Sequence of chain 35.B:
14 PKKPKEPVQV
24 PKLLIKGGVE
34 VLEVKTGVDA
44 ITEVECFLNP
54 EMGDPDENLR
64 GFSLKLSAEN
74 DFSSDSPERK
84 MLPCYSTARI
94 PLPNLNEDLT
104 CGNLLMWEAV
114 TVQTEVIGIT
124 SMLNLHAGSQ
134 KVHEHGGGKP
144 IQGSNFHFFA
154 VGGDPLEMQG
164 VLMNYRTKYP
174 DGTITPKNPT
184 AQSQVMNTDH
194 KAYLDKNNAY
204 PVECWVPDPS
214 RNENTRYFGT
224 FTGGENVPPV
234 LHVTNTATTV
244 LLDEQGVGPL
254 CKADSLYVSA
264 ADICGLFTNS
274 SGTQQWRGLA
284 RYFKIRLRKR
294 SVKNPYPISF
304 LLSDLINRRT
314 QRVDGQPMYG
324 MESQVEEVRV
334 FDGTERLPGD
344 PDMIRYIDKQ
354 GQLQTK

Sequence of chain 35.C:
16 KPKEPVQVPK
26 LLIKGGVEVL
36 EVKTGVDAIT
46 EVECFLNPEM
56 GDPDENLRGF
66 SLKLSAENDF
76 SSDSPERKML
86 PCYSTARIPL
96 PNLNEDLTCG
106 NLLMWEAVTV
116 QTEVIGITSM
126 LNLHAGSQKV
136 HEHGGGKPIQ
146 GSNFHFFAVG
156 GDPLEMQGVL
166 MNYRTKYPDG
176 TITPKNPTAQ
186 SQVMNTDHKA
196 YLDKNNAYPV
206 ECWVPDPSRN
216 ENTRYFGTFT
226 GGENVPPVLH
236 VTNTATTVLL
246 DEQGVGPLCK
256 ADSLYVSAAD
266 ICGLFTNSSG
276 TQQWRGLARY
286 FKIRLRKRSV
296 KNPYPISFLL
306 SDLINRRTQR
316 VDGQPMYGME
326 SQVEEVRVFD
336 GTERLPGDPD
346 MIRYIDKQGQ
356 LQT

Binding-site contacts:
Ligand atom O10 contacts residue PHE75 of chain 35.D at 3.8 Å.
Ligand atom C1 contacts residue SER274 of chain 35.C at 4.1 Å.
Ligand atom C7 contacts residue GLN278 of chain 35.C at 3.8 Å.
Ligand atom C11 contacts residue THR276 of chain 35.C at 3.3 Å.
Ligand atom C11 contacts residue PHE270 of chain 35.C at 3.8 Å (hydrophobic).
Ligand atom O1B contacts residue THR276 of chain 35.C at 3.5 Å (h-bond).
Ligand atom O7 contacts residue LEU62 of chain 35.C at 4.0 Å.
Ligand atom C9 contacts residue LEU67 of chain 35.C at 4.1 Å (hydrophobic).
Ligand atom C10 contacts residue GLN278 of chain 35.C at 4.0 Å.
Ligand atom C1 contacts residue ASN272 of chain 35.C at 4.1 Å.
Ligand atom C11 contacts residue PHE65 of chain 35.C at 3.4 Å (hydrophobic).
Ligand atom C6 contacts residue LYS68 of chain 35.C at 4.2 Å.
Ligand atom N5 contacts residue GLN278 of chain 35.C at 3.7 Å.
Ligand atom O8 contacts residue ASN272 of chain 35.C at 3.4 Å (h-bond).
Ligand atom O1A contacts residue LYS68 of chain 35.C at 2.8 Å.
Ligand atom C5 contacts residue ASN272 of chain 35.C at 4.1 Å.
Ligand atom C1 contacts residue THR276 of chain 35.C at 3.2 Å.
Ligand atom O8 contacts residue THR276 of chain 35.C at 3.6 Å.
Ligand atom C9 contacts residue LYS68 of chain 35.C at 3.8 Å.
Ligand atom C11 contacts residue ASN272 of chain 35.C at 3.6 Å.
Ligand atom C10 contacts residue PHE75 of chain 35.D at 4.1 Å (hydrophobic).
Ligand atom C11 contacts residue SER274 of chain 35.C at 4.1 Å.
Ligand atom O8 contacts residue LYS68 of chain 35.C at 3.4 Å.
Ligand atom C11 contacts residue PHE75 of chain 35.D at 3.3 Å (hydrophobic).
Ligand atom O1B contacts residue SER274 of chain 35.C at 2.9 Å (h-bond).
Ligand atom O8 contacts residue GLN278 of chain 35.C at 3.4 Å (h-bond).
Ligand atom N5 contacts residue ASN272 of chain 35.C at 3.2 Å (h-bond).
Ligand atom O9 contacts residue LEU67 of chain 35.C at 3.4 Å.
Ligand atom O9 contacts residue LYS68 of chain 35.C at 2.9 Å (salt-bridge).
Ligand atom O9 contacts residue GLN278 of chain 35.C at 3.9 Å.
Ligand atom C1 contacts residue LYS68 of chain 35.C at 3.6 Å.
Ligand atom C8 contacts residue GLN278 of chain 35.C at 3.6 Å.
Ligand atom C11 contacts residue GLN278 of chain 35.C at 3.5 Å.
Ligand atom O1A contacts residue ASN272 of chain 35.C at 3.6 Å (h-bond).
Ligand atom O1A contacts residue THR276 of chain 35.C at 2.3 Å (h-bond).
Ligand atom O1B contacts residue LYS68 of chain 35.C at 3.9 Å.
Ligand atom C9 contacts residue GLN278 of chain 35.C at 3.1 Å.
Ligand atom C11 contacts residue HIS138 of chain 35.B at 3.1 Å.
Ligand atom C10 contacts residue ASN272 of chain 35.C at 3.9 Å.
Ligand atom C6 contacts residue ASN272 of chain 35.C at 3.7 Å.

Sequence of chain 35.D:
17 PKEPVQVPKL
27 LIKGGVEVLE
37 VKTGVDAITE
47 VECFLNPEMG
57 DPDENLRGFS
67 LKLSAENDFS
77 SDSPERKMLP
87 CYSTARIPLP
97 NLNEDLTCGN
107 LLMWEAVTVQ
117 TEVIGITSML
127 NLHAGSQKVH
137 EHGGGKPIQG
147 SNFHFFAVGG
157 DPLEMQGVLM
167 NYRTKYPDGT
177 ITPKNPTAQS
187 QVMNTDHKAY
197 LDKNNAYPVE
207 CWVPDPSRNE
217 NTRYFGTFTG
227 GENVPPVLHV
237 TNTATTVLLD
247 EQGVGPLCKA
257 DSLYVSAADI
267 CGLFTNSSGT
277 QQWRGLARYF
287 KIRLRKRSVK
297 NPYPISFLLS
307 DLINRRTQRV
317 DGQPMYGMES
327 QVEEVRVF

The small molecule below binds the protein below.
Small molecule (SMILES): CC(=O)N[C@H]1[C@H]([C@H](O)[C@H](O)CO)O[C@@](O[C@H](CO)[C@@H](O)[C@@H]2O[C@@H](C(=O)O)C[C@H](O)[C@H]2NC(C)=O)(C(=O)O)C[C@@H]1O